A small-molecule ligand and the protein it binds are described below.
Small molecule (SMILES): CC(=O)N[C@@H]1[C@@H](O)[C@H](O)[C@@H](CO)O[C@H]1O

Binding-site contacts:
Ligand atom C7 contacts residue GLU72 of chain 1.F at 4.1 Å.
Ligand atom N2 contacts residue ASN82 of chain 1.F at 3.0 Å (h-bond).
Ligand atom C2 contacts residue ASN82 of chain 1.F at 2.5 Å.
Ligand atom O3 contacts residue GLU72 of chain 1.F at 4.4 Å.
Ligand atom O5 contacts residue ASN82 of chain 1.F at 2.3 Å (h-bond).
Ligand atom C8 contacts residue ASN79 of chain 1.F at 3.3 Å.
Ligand atom C8 contacts residue LYS75 of chain 1.F at 3.9 Å.
Ligand atom O6 contacts residue ASN82 of chain 1.F at 4.3 Å.
Ligand atom O7 contacts residue ASN82 of chain 1.F at 3.7 Å.
Ligand atom C4 contacts residue ASN82 of chain 1.F at 4.2 Å.
Ligand atom N2 contacts residue GLU72 of chain 1.F at 4.1 Å.
Ligand atom C8 contacts residue GLY78 of chain 1.F at 4.4 Å.
Ligand atom C3 contacts residue ASN82 of chain 1.F at 3.8 Å.
Ligand atom C1 contacts residue ASN82 of chain 1.F at 1.5 Å.
Ligand atom O7 contacts residue ASN79 of chain 1.F at 3.2 Å (h-bond).
Ligand atom C5 contacts residue ASN82 of chain 1.F at 3.6 Å.
Ligand atom C8 contacts residue GLU72 of chain 1.F at 3.4 Å.
Ligand atom C7 contacts residue ASN79 of chain 1.F at 3.6 Å.
Ligand atom C7 contacts residue ASN82 of chain 1.F at 3.5 Å.

Sequence of chain 1.F:
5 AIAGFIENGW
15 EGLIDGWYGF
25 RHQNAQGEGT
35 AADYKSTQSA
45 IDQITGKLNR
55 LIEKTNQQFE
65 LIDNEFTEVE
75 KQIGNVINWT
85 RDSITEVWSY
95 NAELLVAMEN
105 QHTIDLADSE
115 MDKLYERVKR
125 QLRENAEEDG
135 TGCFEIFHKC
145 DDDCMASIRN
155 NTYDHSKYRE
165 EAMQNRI